Sequence of chain 1.A:
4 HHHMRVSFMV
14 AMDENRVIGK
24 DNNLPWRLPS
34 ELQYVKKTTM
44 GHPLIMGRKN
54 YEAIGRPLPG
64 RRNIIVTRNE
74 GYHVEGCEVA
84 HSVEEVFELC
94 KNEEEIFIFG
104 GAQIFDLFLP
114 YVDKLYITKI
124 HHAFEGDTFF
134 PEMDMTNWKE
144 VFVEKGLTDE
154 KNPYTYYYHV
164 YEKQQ

Binding-site contacts:
Ligand atom N1F contacts residue MET12 of chain 1.A at 3.6 Å (h-bond).
Ligand atom C2 contacts residue GLU34 of chain 1.A at 3.5 Å.
Ligand atom C1H contacts residue NDP1 of chain 1.C at 3.6 Å.
Ligand atom C1D contacts residue NDP1 of chain 1.C at 3.6 Å.
Ligand atom N1G contacts residue MET12 of chain 1.A at 2.9 Å (h-bond).
Ligand atom N1F contacts residue ALA14 of chain 1.A at 3.4 Å (h-bond).
Ligand atom C1X contacts residue ILE57 of chain 1.A at 3.9 Å (hydrophobic).
Ligand atom C4 contacts residue PHE102 of chain 1.A at 3.9 Å (hydrophobic).
Ligand atom N1G contacts residue PHE102 of chain 1.A at 3.1 Å (h-bond).
Ligand atom N1F contacts residue VAL13 of chain 1.A at 3.3 Å (h-bond).
Ligand atom C1Z contacts residue ASN53 of chain 1.A at 3.3 Å.
Ligand atom O1Q contacts residue ASN53 of chain 1.A at 2.9 Å (h-bond).
Ligand atom C4 contacts residue NDP1 of chain 1.C at 3.3 Å.
Ligand atom N3 contacts residue ALA14 of chain 1.A at 3.6 Å.
Ligand atom C4 contacts residue MET12 of chain 1.A at 3.6 Å (hydrophobic).
Ligand atom C6 contacts residue GLU34 of chain 1.A at 3.6 Å.
Ligand atom C1E contacts residue GLU34 of chain 1.A at 3.6 Å.
Ligand atom N1 contacts residue ALA14 of chain 1.A at 3.6 Å.
Ligand atom C5 contacts residue NDP1 of chain 1.C at 3.6 Å.
Ligand atom C1I contacts residue NDP1 of chain 1.C at 3.7 Å.
Ligand atom N1 contacts residue VAL38 of chain 1.A at 3.3 Å.
Ligand atom N1F contacts residue GLU34 of chain 1.A at 2.7 Å (salt-bridge).
Ligand atom N3 contacts residue VAL13 of chain 1.A at 3.4 Å (h-bond).
Ligand atom C1D contacts residue LEU27 of chain 1.A at 3.8 Å (hydrophobic).
Ligand atom C1U contacts residue ILE57 of chain 1.A at 3.8 Å (hydrophobic).
Ligand atom C1K contacts residue ILE57 of chain 1.A at 3.7 Å (hydrophobic).
Ligand atom C1E contacts residue LEU35 of chain 1.A at 3.6 Å (hydrophobic).
Ligand atom C2 contacts residue VAL13 of chain 1.A at 3.6 Å (hydrophobic).
Ligand atom C1E contacts residue LEU27 of chain 1.A at 3.8 Å (hydrophobic).
Ligand atom C6 contacts residue VAL38 of chain 1.A at 3.9 Å (hydrophobic).
Ligand atom O1Q contacts residue NDP1 of chain 1.C at 3.6 Å.
Ligand atom C1A contacts residue LEU61 of chain 1.A at 3.8 Å (hydrophobic).
Ligand atom C2 contacts residue ALA14 of chain 1.A at 3.5 Å (hydrophobic).
Ligand atom C2 contacts residue VAL38 of chain 1.A at 3.4 Å (hydrophobic).
Ligand atom N1F contacts residue VAL38 of chain 1.A at 3.6 Å.
Ligand atom N3 contacts residue NDP1 of chain 1.C at 3.6 Å (h-bond).
Ligand atom N1F contacts residue THR121 of chain 1.A at 3.7 Å.
Ligand atom N1G contacts residue NDP1 of chain 1.C at 3.6 Å.
Ligand atom N3 contacts residue MET12 of chain 1.A at 3.3 Å.
Ligand atom N1 contacts residue GLU34 of chain 1.A at 2.8 Å (salt-bridge).

A protein and the small-molecule ligand that binds it are described below.
Small molecule (SMILES): COc1cc([C@@H](C#Cc2c(C)nc(N)nc2N)OC)cc(OC)c1OC